A small-molecule ligand and the protein it binds are described below.
Small molecule (SMILES): Nc1ncnc2c1ncn2[C@H]1C[C@H](O)[C@@H](COP(=O)(O)O)O1

Sequence of chain 49.A:
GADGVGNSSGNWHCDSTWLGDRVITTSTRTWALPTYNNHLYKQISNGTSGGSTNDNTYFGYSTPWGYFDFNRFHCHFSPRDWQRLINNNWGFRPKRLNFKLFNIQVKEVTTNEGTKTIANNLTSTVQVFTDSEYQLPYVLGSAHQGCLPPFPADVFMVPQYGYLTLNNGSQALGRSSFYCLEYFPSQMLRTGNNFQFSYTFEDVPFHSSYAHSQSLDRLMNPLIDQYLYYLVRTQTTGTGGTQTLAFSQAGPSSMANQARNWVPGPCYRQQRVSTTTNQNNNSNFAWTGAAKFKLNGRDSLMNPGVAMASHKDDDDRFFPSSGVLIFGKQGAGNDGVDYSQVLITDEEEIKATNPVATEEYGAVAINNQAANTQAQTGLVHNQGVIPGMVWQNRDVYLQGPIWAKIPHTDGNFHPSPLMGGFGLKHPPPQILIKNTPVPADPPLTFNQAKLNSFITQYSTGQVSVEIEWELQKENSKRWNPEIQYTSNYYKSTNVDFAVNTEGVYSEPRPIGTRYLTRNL

Sequence of chain 4.A:
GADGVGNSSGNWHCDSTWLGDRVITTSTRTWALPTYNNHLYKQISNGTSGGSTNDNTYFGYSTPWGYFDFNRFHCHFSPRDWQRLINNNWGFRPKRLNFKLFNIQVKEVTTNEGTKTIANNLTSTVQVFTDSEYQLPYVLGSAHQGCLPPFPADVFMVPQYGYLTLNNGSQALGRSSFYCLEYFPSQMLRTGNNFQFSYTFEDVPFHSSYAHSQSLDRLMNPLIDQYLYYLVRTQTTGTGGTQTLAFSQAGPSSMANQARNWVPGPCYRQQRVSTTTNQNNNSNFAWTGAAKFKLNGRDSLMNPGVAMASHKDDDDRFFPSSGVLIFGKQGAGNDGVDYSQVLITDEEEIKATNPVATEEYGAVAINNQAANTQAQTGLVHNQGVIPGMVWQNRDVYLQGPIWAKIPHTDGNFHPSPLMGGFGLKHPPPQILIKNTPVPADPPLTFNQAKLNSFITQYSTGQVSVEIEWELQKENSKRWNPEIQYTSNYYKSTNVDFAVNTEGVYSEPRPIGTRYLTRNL

Binding-site contacts:
Ligand atom N1 contacts residue PHE638 of chain 4.A at 4.3 Å.
Ligand atom N6 contacts residue VAL420 of chain 4.A at 4.0 Å.
Ligand atom N1 contacts residue PRO631 of chain 4.A at 3.5 Å (h-bond).
Ligand atom C1' contacts residue PRO631 of chain 4.A at 4.3 Å (hydrophobic).
Ligand atom C6 contacts residue GLY639 of chain 4.A at 3.8 Å.
Ligand atom C6 contacts residue SER632 of chain 4.A at 3.9 Å.
Ligand atom C2 contacts residue PRO421 of chain 4.A at 4.5 Å (hydrophobic).
Ligand atom C4 contacts residue PRO421 of chain 4.A at 4.3 Å (hydrophobic).
Ligand atom C2 contacts residue VAL420 of chain 4.A at 4.3 Å (hydrophobic).
Ligand atom N7 contacts residue HIS630 of chain 4.A at 4.1 Å.
Ligand atom N6 contacts residue GLY639 of chain 4.A at 3.6 Å (h-bond).
Ligand atom N6 contacts residue GLY637 of chain 4.A at 3.7 Å.
Ligand atom N3 contacts residue PRO631 of chain 4.A at 3.6 Å.
Ligand atom C8 contacts residue PRO421 of chain 4.A at 4.3 Å (hydrophobic).
Ligand atom N9 contacts residue HIS630 of chain 4.A at 4.2 Å.
Ligand atom N1 contacts residue PRO421 of chain 4.A at 4.3 Å.
Ligand atom N3 contacts residue GLY639 of chain 4.A at 4.3 Å.
Ligand atom C5 contacts residue PRO631 of chain 4.A at 4.2 Å (hydrophobic).
Ligand atom C2' contacts residue HIS630 of chain 4.A at 3.2 Å.
Ligand atom N1 contacts residue GLY639 of chain 4.A at 3.1 Å (h-bond).
Ligand atom O2P contacts residue ASP626 of chain 49.A at 4.2 Å.
Ligand atom C4 contacts residue PRO631 of chain 4.A at 4.0 Å (hydrophobic).
Ligand atom O1P contacts residue LYS641 of chain 49.A at 4.0 Å.
Ligand atom C2 contacts residue GLY639 of chain 4.A at 3.1 Å.
Ligand atom C5 contacts residue PRO421 of chain 4.A at 4.1 Å (hydrophobic).
Ligand atom C3' contacts residue HIS630 of chain 4.A at 4.4 Å.
Ligand atom C6 contacts residue PRO631 of chain 4.A at 3.9 Å (hydrophobic).
Ligand atom N6 contacts residue PHE638 of chain 4.A at 3.9 Å.
Ligand atom N7 contacts residue PRO421 of chain 4.A at 4.2 Å.
Ligand atom C6 contacts residue PRO421 of chain 4.A at 4.1 Å (hydrophobic).
Ligand atom N6 contacts residue SER632 of chain 4.A at 3.3 Å (h-bond).
Ligand atom N9 contacts residue PRO421 of chain 4.A at 4.4 Å.
Ligand atom C2 contacts residue PRO631 of chain 4.A at 3.3 Å (hydrophobic).
Ligand atom C1' contacts residue HIS630 of chain 4.A at 4.0 Å.
Ligand atom C8 contacts residue HIS630 of chain 4.A at 3.3 Å.
Ligand atom C5 contacts residue SER632 of chain 4.A at 4.1 Å.
Ligand atom C6 contacts residue VAL420 of chain 4.A at 4.0 Å (hydrophobic).
Ligand atom N7 contacts residue ASN609 of chain 4.A at 3.8 Å.
Ligand atom N1 contacts residue VAL420 of chain 4.A at 3.7 Å.
Ligand atom N7 contacts residue SER632 of chain 4.A at 4.1 Å.